Binding-site contacts:
Ligand atom CAJ contacts residue LEU178 of chain 2.A at 4.1 Å (hydrophobic).
Ligand atom CAA contacts residue VAL173 of chain 2.A at 3.7 Å (hydrophobic).
Ligand atom CAD contacts residue VAL173 of chain 2.A at 3.4 Å (hydrophobic).
Ligand atom CAK contacts residue LEU178 of chain 2.A at 4.4 Å (hydrophobic).
Ligand atom CAA contacts residue LEU209 of chain 2.A at 3.5 Å (hydrophobic).
Ligand atom CAC contacts residue LEU178 of chain 2.A at 4.3 Å (hydrophobic).
Ligand atom CAO contacts residue VAL173 of chain 2.A at 4.0 Å (hydrophobic).
Ligand atom CAG contacts residue ASN213 of chain 2.A at 3.8 Å.
Ligand atom CAF contacts residue PHE147 of chain 2.A at 3.7 Å (hydrophobic).
Ligand atom CAG contacts residue PHE81 of chain 2.A at 3.9 Å (hydrophobic).
Ligand atom CAI contacts residue PHE81 of chain 2.A at 3.6 Å (hydrophobic).
Ligand atom CAL contacts residue POP1 of chain 2.E at 4.4 Å.
Ligand atom CAF contacts residue LEU80 of chain 2.A at 3.9 Å (hydrophobic).
Ligand atom CAJ contacts residue VAL173 of chain 2.A at 3.5 Å (hydrophobic).
Ligand atom CAL contacts residue TYR61 of chain 2.A at 3.9 Å (hydrophobic).
Ligand atom CAB contacts residue TYR61 of chain 2.A at 3.1 Å (hydrophobic).
Ligand atom NAN contacts residue PHE81 of chain 2.A at 3.5 Å.
Ligand atom CAK contacts residue TYR61 of chain 2.A at 3.5 Å (hydrophobic).
Ligand atom CAC contacts residue VAL173 of chain 2.A at 3.7 Å (hydrophobic).
Ligand atom NAN contacts residue POP1 of chain 2.E at 4.1 Å.
Ligand atom CAH contacts residue ASP84 of chain 2.A at 4.3 Å.
Ligand atom CAI contacts residue POP1 of chain 2.E at 3.0 Å.
Ligand atom CAB contacts residue LEU178 of chain 2.A at 3.5 Å (hydrophobic).
Ligand atom CAH contacts residue POP1 of chain 2.E at 4.0 Å.
Ligand atom CAG contacts residue POP1 of chain 2.E at 4.0 Å.
Ligand atom CAE contacts residue LEU80 of chain 2.A at 3.8 Å (hydrophobic).
Ligand atom CAI contacts residue ASN213 of chain 2.A at 4.3 Å.
Ligand atom CAH contacts residue PHE81 of chain 2.A at 3.7 Å (hydrophobic).
Ligand atom CAE contacts residue ASP84 of chain 2.A at 4.4 Å.
Ligand atom CAD contacts residue POP1 of chain 2.E at 3.5 Å.
Ligand atom CAL contacts residue VAL173 of chain 2.A at 4.0 Å (hydrophobic).
Ligand atom CAG contacts residue TYR61 of chain 2.A at 3.5 Å (hydrophobic).
Ligand atom CAC contacts residue LEU177 of chain 2.A at 4.2 Å (hydrophobic).
Ligand atom CAD contacts residue PHE147 of chain 2.A at 4.0 Å (hydrophobic).
Ligand atom CAC contacts residue GLY174 of chain 2.A at 4.4 Å.
Ligand atom CAE contacts residue PHE81 of chain 2.A at 3.8 Å (hydrophobic).
Ligand atom CAA contacts residue ASN213 of chain 2.A at 3.8 Å.
Ligand atom CAD contacts residue ASP172 of chain 2.A at 3.9 Å.
Ligand atom CAK contacts residue VAL173 of chain 2.A at 4.0 Å (hydrophobic).
Ligand atom CAJ contacts residue TYR61 of chain 2.A at 4.0 Å (hydrophobic).

Sequence of chain 2.A:
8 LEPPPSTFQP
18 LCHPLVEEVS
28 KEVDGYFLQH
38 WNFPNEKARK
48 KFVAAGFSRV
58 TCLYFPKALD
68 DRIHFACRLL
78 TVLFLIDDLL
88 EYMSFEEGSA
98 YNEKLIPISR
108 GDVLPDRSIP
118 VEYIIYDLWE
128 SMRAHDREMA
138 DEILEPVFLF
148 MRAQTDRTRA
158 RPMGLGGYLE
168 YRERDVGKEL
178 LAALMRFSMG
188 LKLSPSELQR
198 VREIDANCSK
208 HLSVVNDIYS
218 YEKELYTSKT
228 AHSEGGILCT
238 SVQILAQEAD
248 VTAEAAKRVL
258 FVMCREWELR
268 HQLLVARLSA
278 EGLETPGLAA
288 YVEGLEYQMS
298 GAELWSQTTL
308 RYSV

This small molecule binds to this protein.
Small molecule (SMILES): C=C(C)[C@H]1CC[NH+]2CCC[C@H](C)[C@@]2(C)C1